Binding-site contacts:
Ligand atom O5 contacts residue HIS498 of chain 1.A at 3.4 Å.
Ligand atom O7 contacts residue ASN495 of chain 1.A at 3.6 Å (h-bond).
Ligand atom C5 contacts residue HIS498 of chain 1.A at 4.5 Å.
Ligand atom C1 contacts residue ASN495 of chain 1.A at 1.4 Å.
Ligand atom C2 contacts residue ASN495 of chain 1.A at 2.5 Å.
Ligand atom C8 contacts residue ASN495 of chain 1.A at 3.7 Å.
Ligand atom C7 contacts residue ASN495 of chain 1.A at 3.2 Å.
Ligand atom C4 contacts residue ASN495 of chain 1.A at 4.1 Å.
Ligand atom N2 contacts residue ASN495 of chain 1.A at 2.9 Å (h-bond).
Ligand atom C6 contacts residue HIS498 of chain 1.A at 3.8 Å.
Ligand atom C1 contacts residue HIS498 of chain 1.A at 3.8 Å.
Ligand atom C3 contacts residue ASN495 of chain 1.A at 3.8 Å.
Ligand atom O5 contacts residue ASN495 of chain 1.A at 2.3 Å (h-bond).
Ligand atom C5 contacts residue ASN495 of chain 1.A at 3.6 Å.

Sequence of chain 1.A:
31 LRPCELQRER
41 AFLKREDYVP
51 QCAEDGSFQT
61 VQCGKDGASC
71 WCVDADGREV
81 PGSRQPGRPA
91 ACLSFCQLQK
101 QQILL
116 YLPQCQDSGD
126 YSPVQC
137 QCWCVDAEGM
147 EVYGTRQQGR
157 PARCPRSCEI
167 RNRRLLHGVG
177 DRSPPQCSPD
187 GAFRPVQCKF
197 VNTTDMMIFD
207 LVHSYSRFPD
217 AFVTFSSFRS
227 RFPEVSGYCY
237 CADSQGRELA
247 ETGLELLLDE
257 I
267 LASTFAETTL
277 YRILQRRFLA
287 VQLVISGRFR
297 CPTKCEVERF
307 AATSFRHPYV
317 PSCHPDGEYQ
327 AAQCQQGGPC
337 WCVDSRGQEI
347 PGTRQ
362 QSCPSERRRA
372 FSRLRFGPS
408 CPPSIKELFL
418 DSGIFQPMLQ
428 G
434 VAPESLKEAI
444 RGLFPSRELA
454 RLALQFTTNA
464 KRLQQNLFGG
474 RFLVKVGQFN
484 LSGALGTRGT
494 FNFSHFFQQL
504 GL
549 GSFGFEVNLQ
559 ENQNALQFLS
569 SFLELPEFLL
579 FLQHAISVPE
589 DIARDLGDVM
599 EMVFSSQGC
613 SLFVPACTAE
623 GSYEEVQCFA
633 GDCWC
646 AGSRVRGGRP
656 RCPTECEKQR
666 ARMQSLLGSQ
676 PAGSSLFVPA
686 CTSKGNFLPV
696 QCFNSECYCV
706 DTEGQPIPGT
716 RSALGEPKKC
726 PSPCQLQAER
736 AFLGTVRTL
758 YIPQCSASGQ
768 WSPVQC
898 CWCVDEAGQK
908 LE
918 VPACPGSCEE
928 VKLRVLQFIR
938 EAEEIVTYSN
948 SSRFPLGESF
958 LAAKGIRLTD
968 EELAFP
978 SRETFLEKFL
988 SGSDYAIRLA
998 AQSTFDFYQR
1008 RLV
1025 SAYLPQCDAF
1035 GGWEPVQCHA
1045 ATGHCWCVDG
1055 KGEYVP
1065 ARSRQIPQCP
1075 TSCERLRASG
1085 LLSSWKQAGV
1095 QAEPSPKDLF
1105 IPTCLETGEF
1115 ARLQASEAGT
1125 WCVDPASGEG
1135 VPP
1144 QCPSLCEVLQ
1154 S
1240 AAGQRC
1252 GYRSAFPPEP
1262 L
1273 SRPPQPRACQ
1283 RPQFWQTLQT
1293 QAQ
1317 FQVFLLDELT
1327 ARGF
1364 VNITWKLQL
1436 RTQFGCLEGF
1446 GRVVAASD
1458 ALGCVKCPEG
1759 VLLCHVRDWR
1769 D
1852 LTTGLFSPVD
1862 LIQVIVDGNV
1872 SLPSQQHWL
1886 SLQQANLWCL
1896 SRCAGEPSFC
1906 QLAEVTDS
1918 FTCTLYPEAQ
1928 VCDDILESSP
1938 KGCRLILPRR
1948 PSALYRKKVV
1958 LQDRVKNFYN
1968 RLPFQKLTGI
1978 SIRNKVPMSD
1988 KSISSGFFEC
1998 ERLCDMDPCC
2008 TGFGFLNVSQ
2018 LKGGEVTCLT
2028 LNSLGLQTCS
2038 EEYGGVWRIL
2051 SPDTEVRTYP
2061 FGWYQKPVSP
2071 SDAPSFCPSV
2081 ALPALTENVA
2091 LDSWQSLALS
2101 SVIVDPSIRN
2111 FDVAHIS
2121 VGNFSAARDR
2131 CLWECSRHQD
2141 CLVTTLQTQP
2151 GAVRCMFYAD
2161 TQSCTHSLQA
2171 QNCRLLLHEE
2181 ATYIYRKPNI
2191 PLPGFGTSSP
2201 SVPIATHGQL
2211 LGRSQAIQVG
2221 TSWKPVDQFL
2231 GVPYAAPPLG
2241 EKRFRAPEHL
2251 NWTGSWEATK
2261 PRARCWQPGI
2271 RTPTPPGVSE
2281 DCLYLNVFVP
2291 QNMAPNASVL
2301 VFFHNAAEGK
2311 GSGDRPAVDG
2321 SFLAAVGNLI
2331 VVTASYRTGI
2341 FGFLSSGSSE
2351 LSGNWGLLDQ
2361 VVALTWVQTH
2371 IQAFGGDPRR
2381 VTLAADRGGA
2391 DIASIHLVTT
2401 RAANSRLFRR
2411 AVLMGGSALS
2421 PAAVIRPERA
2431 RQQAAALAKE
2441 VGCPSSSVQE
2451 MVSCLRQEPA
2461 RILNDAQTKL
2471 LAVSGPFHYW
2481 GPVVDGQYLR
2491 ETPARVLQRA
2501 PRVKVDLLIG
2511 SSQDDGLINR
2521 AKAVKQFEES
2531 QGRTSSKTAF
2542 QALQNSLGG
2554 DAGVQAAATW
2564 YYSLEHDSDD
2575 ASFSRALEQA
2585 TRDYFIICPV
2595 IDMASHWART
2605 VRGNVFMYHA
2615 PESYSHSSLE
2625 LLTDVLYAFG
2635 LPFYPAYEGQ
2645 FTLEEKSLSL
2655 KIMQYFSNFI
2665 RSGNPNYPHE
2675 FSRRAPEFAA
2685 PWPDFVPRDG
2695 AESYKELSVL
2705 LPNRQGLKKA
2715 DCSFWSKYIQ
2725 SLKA

The protein below binds the small molecule below.
Small molecule (SMILES): CC(=O)N[C@@H]1[C@@H](O)[C@H](O)[C@@H](CO)O[C@H]1O